Binding-site contacts:
Ligand atom O4 contacts residue TRP694 of chain 1.C at 3.9 Å.
Ligand atom C8 contacts residue TYR690 of chain 1.C at 3.6 Å (hydrophobic).
Ligand atom C6 contacts residue TRP694 of chain 1.C at 3.4 Å (hydrophobic).
Ligand atom C1 contacts residue ASN691 of chain 1.C at 3.7 Å.
Ligand atom C2 contacts residue ASN691 of chain 1.C at 3.4 Å.
Ligand atom C3 contacts residue TRP694 of chain 1.C at 3.7 Å (hydrophobic).
Ligand atom C8 contacts residue ASN691 of chain 1.C at 3.5 Å.
Ligand atom O3 contacts residue SER692 of chain 1.C at 3.2 Å.
Ligand atom O4 contacts residue SER692 of chain 1.C at 3.6 Å.
Ligand atom O5 contacts residue TRP694 of chain 1.C at 4.0 Å.
Ligand atom O6 contacts residue PRO92 of chain 1.F at 3.5 Å.
Ligand atom O5 contacts residue SER692 of chain 1.C at 3.3 Å.
Ligand atom O4 contacts residue PHE90 of chain 1.F at 3.1 Å (h-bond).
Ligand atom C7 contacts residue ASN211 of chain 1.C at 3.4 Å.
Ligand atom C6 contacts residue TYR689 of chain 1.C at 3.9 Å (hydrophobic).
Ligand atom C5 contacts residue ASN211 of chain 1.C at 3.7 Å.
Ligand atom O7 contacts residue ASN211 of chain 1.C at 3.5 Å (h-bond).
Ligand atom C3 contacts residue ASN211 of chain 1.C at 3.8 Å.
Ligand atom C6 contacts residue PRO92 of chain 1.F at 3.7 Å (hydrophobic).
Ligand atom N2 contacts residue ASN211 of chain 1.C at 2.9 Å (h-bond).
Ligand atom C3 contacts residue SER692 of chain 1.C at 3.8 Å.
Ligand atom O5 contacts residue TYR689 of chain 1.C at 3.6 Å.
Ligand atom C3 contacts residue ASN691 of chain 1.C at 3.5 Å.
Ligand atom C4 contacts residue TYR689 of chain 1.C at 4.0 Å (hydrophobic).
Ligand atom C5 contacts residue TRP694 of chain 1.C at 3.8 Å (hydrophobic).
Ligand atom C2 contacts residue SER692 of chain 1.C at 3.8 Å.
Ligand atom O5 contacts residue ASN211 of chain 1.C at 2.4 Å (h-bond).
Ligand atom C2 contacts residue ASN211 of chain 1.C at 2.5 Å.
Ligand atom C1 contacts residue ASN211 of chain 1.C at 1.4 Å.
Ligand atom C1 contacts residue SER692 of chain 1.C at 3.9 Å.
Ligand atom C5 contacts residue TYR689 of chain 1.C at 3.2 Å (hydrophobic).
Ligand atom C1 contacts residue TRP694 of chain 1.C at 3.8 Å (hydrophobic).
Ligand atom C8 contacts residue SER692 of chain 1.C at 3.8 Å.
Ligand atom C7 contacts residue ASN691 of chain 1.C at 3.5 Å.
Ligand atom C1 contacts residue TYR689 of chain 1.C at 3.4 Å (hydrophobic).
Ligand atom C3 contacts residue TYR689 of chain 1.C at 3.9 Å (hydrophobic).
Ligand atom C8 contacts residue TYR209 of chain 1.C at 3.2 Å (hydrophobic).
Ligand atom O7 contacts residue TYR690 of chain 1.C at 3.9 Å.
Ligand atom C8 contacts residue SER695 of chain 1.C at 3.6 Å.
Ligand atom N2 contacts residue ASN691 of chain 1.C at 2.5 Å (h-bond).

Sequence of chain 1.F:
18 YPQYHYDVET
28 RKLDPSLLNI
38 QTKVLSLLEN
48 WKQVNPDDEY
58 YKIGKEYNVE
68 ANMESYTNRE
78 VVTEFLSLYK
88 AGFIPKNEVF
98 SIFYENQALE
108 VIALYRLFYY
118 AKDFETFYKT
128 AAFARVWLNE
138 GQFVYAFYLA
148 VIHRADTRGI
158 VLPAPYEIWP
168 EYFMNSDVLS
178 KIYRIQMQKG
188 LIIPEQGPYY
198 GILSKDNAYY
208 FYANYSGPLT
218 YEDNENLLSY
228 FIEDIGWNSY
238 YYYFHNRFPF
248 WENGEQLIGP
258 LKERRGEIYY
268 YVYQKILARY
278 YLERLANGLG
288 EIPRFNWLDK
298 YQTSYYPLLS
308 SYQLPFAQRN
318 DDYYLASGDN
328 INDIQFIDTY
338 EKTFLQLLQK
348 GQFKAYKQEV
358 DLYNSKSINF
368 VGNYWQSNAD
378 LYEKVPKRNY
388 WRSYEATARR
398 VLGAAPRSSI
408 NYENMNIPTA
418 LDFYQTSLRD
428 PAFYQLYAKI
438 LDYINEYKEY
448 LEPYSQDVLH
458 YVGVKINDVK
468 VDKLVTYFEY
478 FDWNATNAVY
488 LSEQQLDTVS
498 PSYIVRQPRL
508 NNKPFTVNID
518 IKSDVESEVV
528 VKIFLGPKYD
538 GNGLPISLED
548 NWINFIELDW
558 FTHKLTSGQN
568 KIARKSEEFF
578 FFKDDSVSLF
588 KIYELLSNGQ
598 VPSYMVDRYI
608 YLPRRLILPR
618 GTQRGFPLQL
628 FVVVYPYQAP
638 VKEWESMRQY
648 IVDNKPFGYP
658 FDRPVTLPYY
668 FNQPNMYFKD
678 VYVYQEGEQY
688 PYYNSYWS

A protein and the small-molecule ligand that binds it are described below.
Small molecule (SMILES): CC(=O)N[C@H]1[C@H](O[C@H]2[C@H](O)[C@@H](NC(C)=O)CO[C@@H]2CO)O[C@H](CO)[C@@H](O[C@@H]2O[C@H](CO[C@H]3O[C@H](CO)[C@@H](O)[C@H](O)[C@@H]3O)[C@@H](O)[C@H](O[C@H]3O[C@H](CO)[C@@H](O)[C@H](O)[C@@H]3O)[C@@H]2O)[C@@H]1O

Sequence of chain 1.C:
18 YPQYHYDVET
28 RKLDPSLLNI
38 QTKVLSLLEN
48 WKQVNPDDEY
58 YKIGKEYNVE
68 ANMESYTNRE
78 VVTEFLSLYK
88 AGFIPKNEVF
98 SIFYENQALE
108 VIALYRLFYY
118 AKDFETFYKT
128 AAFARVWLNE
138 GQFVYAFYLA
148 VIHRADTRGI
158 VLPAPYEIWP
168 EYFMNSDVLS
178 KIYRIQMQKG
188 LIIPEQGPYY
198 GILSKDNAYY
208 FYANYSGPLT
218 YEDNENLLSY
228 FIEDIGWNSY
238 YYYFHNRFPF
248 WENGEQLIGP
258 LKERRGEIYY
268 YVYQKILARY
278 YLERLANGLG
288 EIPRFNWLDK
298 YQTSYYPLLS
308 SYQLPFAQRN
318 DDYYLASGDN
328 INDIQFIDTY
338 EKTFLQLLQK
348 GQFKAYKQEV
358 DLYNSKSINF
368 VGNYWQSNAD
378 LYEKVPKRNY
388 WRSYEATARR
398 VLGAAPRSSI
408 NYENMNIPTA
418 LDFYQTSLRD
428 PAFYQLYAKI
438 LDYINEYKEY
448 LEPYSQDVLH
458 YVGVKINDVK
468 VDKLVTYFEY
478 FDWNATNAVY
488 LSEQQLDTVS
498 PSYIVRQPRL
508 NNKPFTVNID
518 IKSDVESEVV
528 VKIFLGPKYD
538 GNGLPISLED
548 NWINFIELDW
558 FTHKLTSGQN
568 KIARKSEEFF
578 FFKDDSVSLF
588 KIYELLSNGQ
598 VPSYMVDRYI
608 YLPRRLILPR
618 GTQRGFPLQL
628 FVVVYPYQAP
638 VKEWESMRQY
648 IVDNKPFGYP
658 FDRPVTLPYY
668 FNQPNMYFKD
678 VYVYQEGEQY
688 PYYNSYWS

Sequence of chain 1.D:
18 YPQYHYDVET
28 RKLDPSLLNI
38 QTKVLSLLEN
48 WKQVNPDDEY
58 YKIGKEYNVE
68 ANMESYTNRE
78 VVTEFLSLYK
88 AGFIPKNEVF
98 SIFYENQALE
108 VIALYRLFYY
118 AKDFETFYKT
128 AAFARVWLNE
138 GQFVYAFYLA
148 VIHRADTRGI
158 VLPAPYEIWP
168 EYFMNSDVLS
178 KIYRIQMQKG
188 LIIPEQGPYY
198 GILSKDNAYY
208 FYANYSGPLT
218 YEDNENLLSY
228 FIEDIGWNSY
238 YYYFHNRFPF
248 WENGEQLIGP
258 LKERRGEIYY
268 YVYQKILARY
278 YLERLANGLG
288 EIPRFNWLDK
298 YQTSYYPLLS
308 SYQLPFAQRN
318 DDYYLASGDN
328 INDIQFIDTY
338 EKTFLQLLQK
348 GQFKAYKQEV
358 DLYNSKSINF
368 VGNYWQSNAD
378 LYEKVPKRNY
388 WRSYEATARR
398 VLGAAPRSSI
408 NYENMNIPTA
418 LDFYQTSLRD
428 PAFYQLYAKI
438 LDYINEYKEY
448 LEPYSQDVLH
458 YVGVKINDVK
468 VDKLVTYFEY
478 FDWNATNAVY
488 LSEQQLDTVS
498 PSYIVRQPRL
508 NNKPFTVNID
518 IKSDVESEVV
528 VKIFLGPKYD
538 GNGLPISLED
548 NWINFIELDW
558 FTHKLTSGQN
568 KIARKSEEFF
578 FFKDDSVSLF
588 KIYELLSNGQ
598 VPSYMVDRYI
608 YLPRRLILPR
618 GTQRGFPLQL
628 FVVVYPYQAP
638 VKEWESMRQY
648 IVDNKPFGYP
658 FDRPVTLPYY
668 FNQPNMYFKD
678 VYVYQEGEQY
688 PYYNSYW